The small molecule below binds the protein below.
Small molecule (SMILES): C[C@H](O)COC[C@H](C)O

Binding-site contacts:
Ligand atom CAI contacts residue ARG99 of chain 1.A at 3.2 Å.
Ligand atom CAI contacts residue TYR85 of chain 1.A at 3.9 Å (hydrophobic).
Ligand atom CAD contacts residue PHE107 of chain 1.A at 3.9 Å (hydrophobic).
Ligand atom CAG contacts residue ARG99 of chain 1.A at 4.4 Å.
Ligand atom OAH contacts residue GLN102 of chain 1.A at 3.7 Å.
Ligand atom CAC contacts residue GLN102 of chain 1.A at 3.9 Å.
Ligand atom CAG contacts residue GLN102 of chain 1.A at 4.2 Å.
Ligand atom OAA contacts residue ASP103 of chain 1.A at 3.3 Å (salt-bridge).
Ligand atom OAH contacts residue ARG99 of chain 1.A at 4.5 Å.
Ligand atom OAH contacts residue TYR85 of chain 1.A at 3.2 Å (h-bond).
Ligand atom CAD contacts residue GLN102 of chain 1.A at 4.5 Å.
Ligand atom CAG contacts residue TYR85 of chain 1.A at 3.9 Å (hydrophobic).
Ligand atom CAF contacts residue TYR85 of chain 1.A at 4.0 Å (hydrophobic).
Ligand atom CAB contacts residue ASP103 of chain 1.A at 4.2 Å.
Ligand atom CAC contacts residue GLU106 of chain 1.A at 4.3 Å.
Ligand atom CAD contacts residue GLU106 of chain 1.A at 3.7 Å.
Ligand atom CAF contacts residue GLN102 of chain 1.A at 3.5 Å.
Ligand atom CAD contacts residue ASP103 of chain 1.A at 3.9 Å.

Sequence of chain 1.A:
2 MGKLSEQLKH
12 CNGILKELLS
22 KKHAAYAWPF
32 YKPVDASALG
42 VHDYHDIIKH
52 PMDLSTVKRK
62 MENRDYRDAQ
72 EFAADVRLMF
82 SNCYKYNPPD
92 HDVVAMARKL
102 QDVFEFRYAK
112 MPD